Binding-site contacts:
Ligand atom OP1 contacts residue ASN55 of chain 50.D at 3.4 Å (h-bond).
Ligand atom N1 contacts residue THR59 of chain 50.C at 3.5 Å.
Ligand atom P contacts residue LYS57 of chain 50.D at 3.2 Å.
Ligand atom N6 contacts residue THR45 of chain 50.C at 2.9 Å (h-bond).
Ligand atom N7 contacts residue TYR85 of chain 50.C at 3.6 Å.
Ligand atom C5 contacts residue TYR85 of chain 50.C at 3.7 Å (hydrophobic).
Ligand atom P contacts residue LYS89 of chain 50.D at 3.4 Å.
Ligand atom OP1 contacts residue SER52 of chain 50.D at 2.9 Å (h-bond).
Ligand atom OP1 contacts residue SER51 of chain 50.D at 2.8 Å (h-bond).
Ligand atom P contacts residue SER51 of chain 50.D at 3.4 Å.
Ligand atom N1 contacts residue SER47 of chain 50.C at 2.8 Å (h-bond).
Ligand atom C6 contacts residue THR45 of chain 50.C at 3.5 Å.
Ligand atom C5' contacts residue TYR85 of chain 50.C at 3.7 Å (hydrophobic).
Ligand atom C8 contacts residue TYR85 of chain 50.C at 3.7 Å (hydrophobic).
Ligand atom C5 contacts residue THR45 of chain 50.C at 3.2 Å.
Ligand atom P contacts residue ARG49 of chain 50.D at 3.2 Å.
Ligand atom C5' contacts residue ARG49 of chain 50.D at 3.1 Å.
Ligand atom C2 contacts residue SER47 of chain 50.C at 3.2 Å.
Ligand atom O3' contacts residue ARG49 of chain 50.D at 3.0 Å (salt-bridge).
Ligand atom OP2 contacts residue LYS43 of chain 50.C at 3.0 Å (salt-bridge).
Ligand atom O3' contacts residue SER51 of chain 50.D at 3.4 Å.
Ligand atom O2' contacts residue GLU63 of chain 50.C at 3.6 Å.
Ligand atom C6 contacts residue TYR85 of chain 50.C at 3.7 Å (hydrophobic).
Ligand atom N6 contacts residue THR91 of chain 50.D at 3.4 Å (h-bond).
Ligand atom O5' contacts residue ARG49 of chain 50.D at 3.6 Å (salt-bridge).
Ligand atom N7 contacts residue LYS61 of chain 50.C at 3.5 Å.
Ligand atom OP2 contacts residue ASN55 of chain 50.D at 3.5 Å (h-bond).
Ligand atom OP2 contacts residue LYS57 of chain 50.D at 3.2 Å (salt-bridge).
Ligand atom OP2 contacts residue SER51 of chain 50.D at 3.5 Å (h-bond).
Ligand atom N6 contacts residue THR59 of chain 50.C at 2.9 Å (h-bond).
Ligand atom O5' contacts residue LYS57 of chain 50.D at 3.1 Å (salt-bridge).
Ligand atom OP1 contacts residue LYS89 of chain 50.D at 3.3 Å (salt-bridge).
Ligand atom OP1 contacts residue ARG49 of chain 50.D at 2.5 Å (salt-bridge).
Ligand atom N7 contacts residue THR45 of chain 50.C at 2.5 Å (h-bond).
Ligand atom OP2 contacts residue TYR85 of chain 50.C at 2.9 Å (h-bond).
Ligand atom OP2 contacts residue LYS57 of chain 50.D at 2.6 Å (salt-bridge).
Ligand atom C8 contacts residue THR45 of chain 50.C at 3.6 Å.
Ligand atom OP2 contacts residue LYS89 of chain 50.D at 3.4 Å (salt-bridge).
Ligand atom OP1 contacts residue LYS57 of chain 50.D at 2.8 Å.
Ligand atom OP2 contacts residue LYS89 of chain 50.D at 3.5 Å (salt-bridge).

The small molecule below binds the protein below.
Small molecule (SMILES): Nc1ccn([C@@H]2O[C@H](CO[P](=O)(O)O[C@H]3[C@@H](O)[C@H](n4cnc5c(N)ncnc54)O[C@@H]3CO[P](=O)(O)O[C@H]3[C@@H](O)[C@H](n4cnc5c(=O)nc(N)[nH]c54)O[C@@H]3CO[P](=O)(O)O[C@H]3[C@@H](O)[C@H](n4cnc5c(N)ncnc54)O[C@@H]3CO[P](=O)(O)O[C@H]3[C@@H](O)[C@H](n4cnc5c(N)ncnc54)O[C@@H]3CO[P](=O)(O)O[C@H]3[C@@H](O)[C@H](n4ccc(=O)[nH]c4=O)O[C@@H]3CO[P](=O)(O)O[C@H]3[C@@H](O)[C@H](n4ccc(N)nc4=O)O[C@@H]3CO[P](=O)(O)O[C@H]3[C@@H](O)[C@H](n4ccc(=O)[nH]c4=O)O[C@@H]3CO[P](=O)(O)O[C@H]3[C@@H](O)[C@H](n4cnc5c(=O)nc(N)[nH]c54)O[C@@H]3COPO)[C@@H](O)[C@H]2O)c(=O)n1

Sequence of chain 50.D:
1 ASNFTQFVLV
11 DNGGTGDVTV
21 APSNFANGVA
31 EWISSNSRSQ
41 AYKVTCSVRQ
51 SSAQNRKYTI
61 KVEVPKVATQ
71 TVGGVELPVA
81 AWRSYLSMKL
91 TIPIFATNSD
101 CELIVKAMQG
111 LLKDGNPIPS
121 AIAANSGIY

Sequence of chain 50.C:
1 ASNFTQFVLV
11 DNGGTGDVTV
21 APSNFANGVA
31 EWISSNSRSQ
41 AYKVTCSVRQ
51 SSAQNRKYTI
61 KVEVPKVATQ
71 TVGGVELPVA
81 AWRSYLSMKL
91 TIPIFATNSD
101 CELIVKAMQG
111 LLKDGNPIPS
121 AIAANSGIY